Binding-site contacts:
Ligand atom O28 contacts residue ILE141 of chain 1.A at 3.6 Å.
Ligand atom O36 contacts residue GLY209 of chain 1.A at 3.3 Å (h-bond).
Ligand atom N8 contacts residue GLY211 of chain 1.A at 3.5 Å (h-bond).
Ligand atom O15 contacts residue SER188 of chain 1.A at 2.9 Å (h-bond).
Ligand atom C14 contacts residue CYS184 of chain 1.A at 3.2 Å (hydrophobic).
Ligand atom O36 contacts residue TRP208 of chain 1.A at 3.5 Å.
Ligand atom O15 contacts residue LYS185 of chain 1.A at 3.6 Å.
Ligand atom C1 contacts residue TRP208 of chain 1.A at 3.4 Å (hydrophobic).
Ligand atom CL38 contacts residue TRP208 of chain 1.A at 3.5 Å.
Ligand atom C31 contacts residue HIS44 of chain 1.A at 3.5 Å.
Ligand atom C26 contacts residue ARG26 of chain 1.A at 3.6 Å.
Ligand atom O15 contacts residue ASP187 of chain 1.A at 3.3 Å (salt-bridge).
Ligand atom N8 contacts residue CYS212 of chain 1.A at 3.4 Å (h-bond).
Ligand atom O18 contacts residue LYS185 of chain 1.A at 3.4 Å.
Ligand atom C2 contacts residue TRP208 of chain 1.A at 3.4 Å (hydrophobic).
Ligand atom O35 contacts residue SER188 of chain 1.A at 3.6 Å.
Ligand atom O15 contacts residue CYS184 of chain 1.A at 3.5 Å (h-bond).
Ligand atom O27 contacts residue TYR134 of chain 1.A at 2.7 Å (h-bond).
Ligand atom N19 contacts residue GLY186 of chain 1.A at 3.3 Å (h-bond).
Ligand atom CL38 contacts residue VAL220 of chain 1.A at 3.5 Å.
Ligand atom C13 contacts residue SER188 of chain 1.A at 3.3 Å.
Ligand atom O28 contacts residue ARG26 of chain 1.A at 2.8 Å (salt-bridge).
Ligand atom C7 contacts residue GLY211 of chain 1.A at 3.4 Å.
Ligand atom C5 contacts residue GLY211 of chain 1.A at 3.1 Å.
Ligand atom C5 contacts residue GLY209 of chain 1.A at 3.5 Å.
Ligand atom C20 contacts residue GLY186 of chain 1.A at 3.4 Å.
Ligand atom O15 contacts residue GLY186 of chain 1.A at 2.8 Å (h-bond).
Ligand atom CL38 contacts residue GLY219 of chain 1.A at 3.6 Å.
Ligand atom C4 contacts residue GLY209 of chain 1.A at 3.5 Å.
Ligand atom C24 contacts residue TYR134 of chain 1.A at 3.5 Å (hydrophobic).
Ligand atom C6 contacts residue ASP182 of chain 1.A at 3.6 Å.
Ligand atom C13 contacts residue GLY186 of chain 1.A at 3.6 Å.
Ligand atom C6 contacts residue ALA183 of chain 1.A at 3.6 Å (hydrophobic).
Ligand atom C3 contacts residue GLY209 of chain 1.A at 3.6 Å.
Ligand atom C5 contacts residue ALA183 of chain 1.A at 3.6 Å (hydrophobic).
Ligand atom C16 contacts residue SER188 of chain 1.A at 3.5 Å.
Ligand atom C33 contacts residue HIS44 of chain 1.A at 3.6 Å.
Ligand atom C7 contacts residue CYS212 of chain 1.A at 3.6 Å (hydrophobic).
Ligand atom C37 contacts residue GLY209 of chain 1.A at 3.6 Å.
Ligand atom C21 contacts residue GLY186 of chain 1.A at 3.6 Å.

The protein below binds the small molecule below.
Small molecule (SMILES): COC1=C(c2cc(Cl)ccc2C#N)CC(=O)N([C@@H](C[C@@H]2CCCCO2)C(=O)Nc2ccc(C(=O)O)cc2)C1

Sequence of chain 1.A:
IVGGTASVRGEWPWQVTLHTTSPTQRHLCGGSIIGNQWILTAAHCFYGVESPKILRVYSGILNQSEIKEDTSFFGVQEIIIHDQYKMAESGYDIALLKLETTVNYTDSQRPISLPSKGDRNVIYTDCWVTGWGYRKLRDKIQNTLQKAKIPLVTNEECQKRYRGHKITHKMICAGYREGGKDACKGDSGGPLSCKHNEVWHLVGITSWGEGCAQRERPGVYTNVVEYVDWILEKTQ